Sequence of chain 1.A:
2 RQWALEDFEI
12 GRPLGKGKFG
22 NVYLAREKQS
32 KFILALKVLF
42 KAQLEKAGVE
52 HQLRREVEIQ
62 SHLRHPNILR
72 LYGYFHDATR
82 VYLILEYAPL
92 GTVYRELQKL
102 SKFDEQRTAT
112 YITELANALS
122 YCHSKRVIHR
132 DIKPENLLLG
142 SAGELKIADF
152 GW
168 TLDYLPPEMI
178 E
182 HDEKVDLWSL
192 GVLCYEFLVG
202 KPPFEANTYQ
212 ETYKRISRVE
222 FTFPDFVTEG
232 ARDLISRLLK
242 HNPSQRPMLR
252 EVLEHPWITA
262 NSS

Binding-site contacts:
Ligand atom N2 contacts residue ALA89 of chain 1.A at 2.8 Å (h-bond).
Ligand atom F2 contacts residue PHE20 of chain 1.A at 3.1 Å.
Ligand atom C20 contacts residue ALA149 of chain 1.A at 3.7 Å (hydrophobic).
Ligand atom N2 contacts residue TYR88 of chain 1.A at 3.4 Å.
Ligand atom O2 contacts residue LYS38 of chain 1.A at 3.1 Å (salt-bridge).
Ligand atom C17 contacts residue VAL23 of chain 1.A at 3.5 Å (hydrophobic).
Ligand atom C2 contacts residue GLU57 of chain 1.A at 3.0 Å.
Ligand atom O2 contacts residue LEU84 of chain 1.A at 3.4 Å.
Ligand atom C20 contacts residue PHE151 of chain 1.A at 3.8 Å (hydrophobic).
Ligand atom C22 contacts residue LEU86 of chain 1.A at 3.8 Å (hydrophobic).
Ligand atom F1 contacts residue VAL50 of chain 1.A at 3.5 Å.
Ligand atom C11 contacts residue GLU87 of chain 1.A at 3.2 Å.
Ligand atom C12 contacts residue ALA36 of chain 1.A at 3.8 Å (hydrophobic).
Ligand atom N3 contacts residue VAL23 of chain 1.A at 3.4 Å.
Ligand atom C24 contacts residue ALA149 of chain 1.A at 3.7 Å (hydrophobic).
Ligand atom N2 contacts residue GLU87 of chain 1.A at 3.7 Å.
Ligand atom N4 contacts residue PHE151 of chain 1.A at 3.4 Å.
Ligand atom C22 contacts residue LYS38 of chain 1.A at 3.4 Å.
Ligand atom C8 contacts residue LYS38 of chain 1.A at 3.4 Å.
Ligand atom C13 contacts residue LEU15 of chain 1.A at 3.2 Å (hydrophobic).
Ligand atom C23 contacts residue LYS38 of chain 1.A at 3.8 Å.
Ligand atom N4 contacts residue LYS38 of chain 1.A at 3.7 Å.
Ligand atom C14 contacts residue LEU15 of chain 1.A at 3.4 Å (hydrophobic).
Ligand atom C6 contacts residue PHE151 of chain 1.A at 3.3 Å (hydrophobic).
Ligand atom C1 contacts residue PHE151 of chain 1.A at 3.6 Å (hydrophobic).
Ligand atom C12 contacts residue LEU139 of chain 1.A at 3.7 Å (hydrophobic).
Ligand atom C17 contacts residue LYS17 of chain 1.A at 3.7 Å.
Ligand atom C10 contacts residue ALA89 of chain 1.A at 3.1 Å (hydrophobic).
Ligand atom F3 contacts residue LEU54 of chain 1.A at 3.5 Å.
Ligand atom C16 contacts residue VAL23 of chain 1.A at 3.6 Å (hydrophobic).
Ligand atom C10 contacts residue TYR88 of chain 1.A at 3.8 Å (hydrophobic).
Ligand atom C21 contacts residue PHE151 of chain 1.A at 3.4 Å (hydrophobic).
Ligand atom C21 contacts residue LYS38 of chain 1.A at 3.8 Å.
Ligand atom C9 contacts residue LEU139 of chain 1.A at 3.4 Å (hydrophobic).
Ligand atom C1 contacts residue GLU57 of chain 1.A at 3.0 Å.
Ligand atom F3 contacts residue VAL50 of chain 1.A at 3.7 Å.
Ligand atom N1 contacts residue LEU139 of chain 1.A at 3.5 Å.
Ligand atom C11 contacts residue ALA89 of chain 1.A at 3.8 Å (hydrophobic).
Ligand atom C23 contacts residue LEU86 of chain 1.A at 3.3 Å (hydrophobic).
Ligand atom C11 contacts residue ALA36 of chain 1.A at 3.3 Å (hydrophobic).

The small molecule below binds the protein below.
Small molecule (SMILES): Cc1cc(NC(=O)c2cccc(C(F)(F)F)c2)ccc1Oc1ncccc1-c1ccncn1